A small-molecule ligand and the protein it binds are described below.
Small molecule (SMILES): CC(C)Cn1c(=O)n(C)c(=O)c2nc[nH]c21

Sequence of chain 1.B:
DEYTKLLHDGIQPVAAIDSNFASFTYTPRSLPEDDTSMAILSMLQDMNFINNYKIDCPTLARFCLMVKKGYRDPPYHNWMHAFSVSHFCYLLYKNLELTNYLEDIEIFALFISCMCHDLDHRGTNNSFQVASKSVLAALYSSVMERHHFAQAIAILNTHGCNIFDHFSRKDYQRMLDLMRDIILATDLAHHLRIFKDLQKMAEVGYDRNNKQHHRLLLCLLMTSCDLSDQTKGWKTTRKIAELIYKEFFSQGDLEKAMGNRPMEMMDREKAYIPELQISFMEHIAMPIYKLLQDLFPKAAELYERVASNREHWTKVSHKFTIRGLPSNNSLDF

Binding-site contacts:
Ligand atom C8 contacts residue TYR253 of chain 1.B at 3.8 Å (hydrophobic).
Ligand atom O2 contacts residue TYR81 of chain 1.B at 4.0 Å.
Ligand atom N7 contacts residue GLN285 of chain 1.B at 2.4 Å (h-bond).
Ligand atom N7 contacts residue PHE288 of chain 1.B at 3.8 Å.
Ligand atom O6 contacts residue ILE252 of chain 1.B at 3.8 Å.
Ligand atom C8 contacts residue GLN285 of chain 1.B at 3.2 Å.
Ligand atom O6 contacts residue GLN238 of chain 1.B at 2.9 Å (h-bond).
Ligand atom O6 contacts residue PHE288 of chain 1.B at 4.0 Å.
Ligand atom N1 contacts residue GLN238 of chain 1.B at 3.9 Å.
Ligand atom O2 contacts residue LEU235 of chain 1.B at 3.4 Å.
Ligand atom C6 contacts residue GLN285 of chain 1.B at 4.1 Å.
Ligand atom C6 contacts residue ILE252 of chain 1.B at 3.4 Å (hydrophobic).
Ligand atom C10 contacts residue ILE252 of chain 1.B at 3.9 Å (hydrophobic).
Ligand atom O2 contacts residue PHE288 of chain 1.B at 4.0 Å.
Ligand atom N7 contacts residue TYR253 of chain 1.B at 4.0 Å.
Ligand atom C13 contacts residue HIS82 of chain 1.B at 3.9 Å.
Ligand atom N9 contacts residue PHE288 of chain 1.B at 3.7 Å.
Ligand atom C11 contacts residue PHE288 of chain 1.B at 3.8 Å (hydrophobic).
Ligand atom N1 contacts residue ILE252 of chain 1.B at 3.4 Å.
Ligand atom C10 contacts residue GLN238 of chain 1.B at 3.1 Å.
Ligand atom C5 contacts residue ILE252 of chain 1.B at 3.7 Å (hydrophobic).
Ligand atom C4 contacts residue PHE288 of chain 1.B at 3.5 Å (hydrophobic).
Ligand atom C5 contacts residue PHE288 of chain 1.B at 3.6 Å (hydrophobic).
Ligand atom N3 contacts residue PHE288 of chain 1.B at 3.3 Å.
Ligand atom N9 contacts residue PHE256 of chain 1.B at 4.0 Å.
Ligand atom O6 contacts residue GLN285 of chain 1.B at 3.2 Å (h-bond).
Ligand atom C4 contacts residue ILE252 of chain 1.B at 4.0 Å (hydrophobic).
Ligand atom C5 contacts residue GLN285 of chain 1.B at 3.5 Å.
Ligand atom C2 contacts residue PHE288 of chain 1.B at 3.5 Å (hydrophobic).
Ligand atom N1 contacts residue PHE288 of chain 1.B at 3.5 Å.
Ligand atom C10 contacts residue TYR81 of chain 1.B at 4.1 Å (hydrophobic).
Ligand atom C6 contacts residue PHE288 of chain 1.B at 3.5 Å (hydrophobic).
Ligand atom N3 contacts residue ILE252 of chain 1.B at 4.0 Å.
Ligand atom C13 contacts residue TYR81 of chain 1.B at 3.9 Å (hydrophobic).
Ligand atom C11 contacts residue LEU196 of chain 1.B at 4.1 Å (hydrophobic).
Ligand atom C13 contacts residue ILE252 of chain 1.B at 4.1 Å (hydrophobic).
Ligand atom C8 contacts residue PHE288 of chain 1.B at 3.8 Å (hydrophobic).
Ligand atom C6 contacts residue GLN238 of chain 1.B at 3.8 Å.
Ligand atom C2 contacts residue ILE252 of chain 1.B at 3.7 Å (hydrophobic).
Ligand atom C12 contacts residue PHE256 of chain 1.B at 4.2 Å (hydrophobic).